Binding-site contacts:
Ligand atom C1 contacts residue BMA3 of chain 1.GA at 1.6 Å.
Ligand atom O5 contacts residue BMA3 of chain 1.GA at 2.7 Å (h-bond).
Ligand atom C4 contacts residue BMA3 of chain 1.GA at 4.3 Å.
Ligand atom O3 contacts residue BMA3 of chain 1.GA at 3.3 Å (h-bond).
Ligand atom C5 contacts residue BMA3 of chain 1.GA at 3.9 Å.
Ligand atom C5 contacts residue MAN4 of chain 1.GA at 4.4 Å.
Ligand atom C3 contacts residue BMA3 of chain 1.GA at 3.4 Å.
Ligand atom C2 contacts residue BMA3 of chain 1.GA at 2.4 Å.
Ligand atom O2 contacts residue BMA3 of chain 1.GA at 2.3 Å (h-bond).

A protein and the small-molecule ligand that binds it are described below.
Small molecule (SMILES): OC[C@H]1O[C@H](O)[C@@H](O)[C@@H](O)[C@@H]1O